Binding-site contacts:
Ligand atom CA contacts residue ASP226 of chain 1.A at 3.1 Å.
Ligand atom C9 contacts residue PHE119 of chain 1.A at 3.6 Å (hydrophobic).
Ligand atom C6 contacts residue PHE119 of chain 1.A at 3.6 Å (hydrophobic).
Ligand atom C contacts residue GLY228 of chain 1.A at 3.4 Å.
Ligand atom C7 contacts residue PHE124 of chain 1.A at 3.5 Å (hydrophobic).
Ligand atom C21 contacts residue ASP38 of chain 1.A at 3.3 Å.
Ligand atom CLA contacts residue GLN19 of chain 1.A at 3.5 Å.
Ligand atom C contacts residue ALA229 of chain 1.A at 3.5 Å (hydrophobic).
Ligand atom F2 contacts residue HIS61 of chain 1.A at 3.2 Å.
Ligand atom CA contacts residue ASP38 of chain 1.A at 3.3 Å.
Ligand atom C34 contacts residue DMS1 of chain 1.C at 3.4 Å.
Ligand atom CLR3 contacts residue PHE119 of chain 1.A at 3.4 Å.
Ligand atom C30 contacts residue ASP38 of chain 1.A at 3.5 Å.
Ligand atom C2 contacts residue ASP125 of chain 1.A at 3.0 Å.
Ligand atom NB contacts residue ASP38 of chain 1.A at 2.8 Å (salt-bridge).
Ligand atom CL11 contacts residue PRO47 of chain 1.A at 3.6 Å.
Ligand atom C14 contacts residue LEU81 of chain 1.A at 3.5 Å (hydrophobic).
Ligand atom C9 contacts residue ALA122 of chain 1.A at 3.5 Å (hydrophobic).
Ligand atom C37 contacts residue SER230 of chain 1.A at 3.5 Å.
Ligand atom CA contacts residue GLY40 of chain 1.A at 3.4 Å.
Ligand atom CL11 contacts residue VAL111 of chain 1.A at 3.6 Å.
Ligand atom C30 contacts residue GLY228 of chain 1.A at 3.5 Å.
Ligand atom F1 contacts residue PHE124 of chain 1.A at 3.2 Å.
Ligand atom F2 contacts residue PRO47 of chain 1.A at 3.6 Å.
Ligand atom C contacts residue ASP226 of chain 1.A at 3.4 Å.
Ligand atom F2 contacts residue ASP125 of chain 1.A at 3.1 Å.
Ligand atom O5 contacts residue VAL127 of chain 1.A at 3.4 Å.
Ligand atom NB contacts residue ASP226 of chain 1.A at 2.6 Å (salt-bridge).
Ligand atom C13 contacts residue LEU81 of chain 1.A at 3.4 Å (hydrophobic).
Ligand atom C15 contacts residue VAL127 of chain 1.A at 3.5 Å (hydrophobic).
Ligand atom F1 contacts residue VAL127 of chain 1.A at 3.5 Å.
Ligand atom CLA contacts residue ALA122 of chain 1.A at 3.6 Å.
Ligand atom C8 contacts residue VAL127 of chain 1.A at 3.5 Å (hydrophobic).
Ligand atom C9 contacts residue PHE124 of chain 1.A at 3.5 Å (hydrophobic).
Ligand atom C37 contacts residue DMS1 of chain 1.C at 3.0 Å.
Ligand atom O25 contacts residue TYR83 of chain 1.A at 3.5 Å.
Ligand atom C10 contacts residue VAL127 of chain 1.A at 3.4 Å (hydrophobic).
Ligand atom C10 contacts residue TRP45 of chain 1.A at 3.6 Å (hydrophobic).
Ligand atom C4 contacts residue ASP125 of chain 1.A at 3.0 Å.
Ligand atom CL11 contacts residue ASP125 of chain 1.A at 3.3 Å.

Sequence of chain 1.A:
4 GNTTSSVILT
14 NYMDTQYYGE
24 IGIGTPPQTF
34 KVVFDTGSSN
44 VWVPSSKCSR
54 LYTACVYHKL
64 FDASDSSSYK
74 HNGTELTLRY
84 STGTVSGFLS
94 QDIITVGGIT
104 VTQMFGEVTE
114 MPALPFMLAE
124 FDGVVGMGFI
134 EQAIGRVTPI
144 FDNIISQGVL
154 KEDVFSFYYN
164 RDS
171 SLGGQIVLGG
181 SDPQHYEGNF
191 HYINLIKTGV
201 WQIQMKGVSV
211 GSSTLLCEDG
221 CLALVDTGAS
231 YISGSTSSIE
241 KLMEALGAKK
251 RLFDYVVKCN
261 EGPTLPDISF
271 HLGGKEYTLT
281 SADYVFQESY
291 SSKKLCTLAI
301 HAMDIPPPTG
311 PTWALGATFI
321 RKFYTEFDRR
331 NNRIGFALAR

This small molecule binds to this protein.
Small molecule (SMILES): O=C(C1=C(c2ccc(CCCOc3c(F)ccc(F)c3Cl)cc2)C[C@H]2CNC[C@@H]1N2)N(Cc1cccc(Cl)c1Cl)C1CC1